The small molecule below binds the protein below.
Small molecule (SMILES): COC1CN(C(=O)c2ccc(C=O)cc2)C1

Sequence of chain 1.B:
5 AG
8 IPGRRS

Binding-site contacts:
Ligand atom C10 contacts residue LYS127 of chain 1.A at 2.4 Å.
Ligand atom C11 contacts residue ILE8 of chain 1.B at 3.7 Å (hydrophobic).
Ligand atom C08 contacts residue LYS127 of chain 1.A at 4.2 Å.
Ligand atom C07 contacts residue ILE8 of chain 1.B at 4.2 Å (hydrophobic).
Ligand atom C15 contacts residue PRO9 of chain 1.B at 3.8 Å (hydrophobic).
Ligand atom C08 contacts residue GLY176 of chain 1.A at 4.5 Å.
Ligand atom C08 contacts residue ILE173 of chain 1.A at 4.3 Å (hydrophobic).
Ligand atom C15 contacts residue ILE8 of chain 1.B at 4.1 Å (hydrophobic).
Ligand atom C13 contacts residue LYS127 of chain 1.A at 1.4 Å.
Ligand atom C06 contacts residue ILE224 of chain 1.A at 3.9 Å (hydrophobic).
Ligand atom C09 contacts residue ILE173 of chain 1.A at 4.0 Å (hydrophobic).
Ligand atom C07 contacts residue ILE224 of chain 1.A at 4.2 Å (hydrophobic).
Ligand atom C01 contacts residue ARG12 of chain 1.B at 3.7 Å.
Ligand atom C10 contacts residue GLY176 of chain 1.A at 4.5 Å.
Ligand atom C01 contacts residue GLY10 of chain 1.B at 3.6 Å.
Ligand atom C08 contacts residue PRO172 of chain 1.A at 3.3 Å (hydrophobic).
Ligand atom O02 contacts residue ARG12 of chain 1.B at 3.6 Å.
Ligand atom C09 contacts residue PRO172 of chain 1.A at 3.3 Å (hydrophobic).
Ligand atom C03 contacts residue PRO9 of chain 1.B at 3.9 Å (hydrophobic).
Ligand atom N05 contacts residue ILE224 of chain 1.A at 4.4 Å.
Ligand atom C12 contacts residue ILE8 of chain 1.B at 4.0 Å (hydrophobic).
Ligand atom C01 contacts residue PRO9 of chain 1.B at 3.9 Å (hydrophobic).
Ligand atom O14 contacts residue ILE224 of chain 1.A at 3.9 Å.
Ligand atom C09 contacts residue LYS127 of chain 1.A at 2.9 Å.
Ligand atom O02 contacts residue PRO9 of chain 1.B at 4.3 Å.
Ligand atom C08 contacts residue ILE8 of chain 1.B at 4.0 Å (hydrophobic).
Ligand atom C09 contacts residue ILE8 of chain 1.B at 4.0 Å (hydrophobic).
Ligand atom C10 contacts residue ILE8 of chain 1.B at 4.0 Å (hydrophobic).
Ligand atom C08 contacts residue ILE224 of chain 1.A at 3.7 Å (hydrophobic).
Ligand atom O14 contacts residue PRO172 of chain 1.A at 3.7 Å.
Ligand atom C09 contacts residue GLY176 of chain 1.A at 3.8 Å.
Ligand atom C13 contacts residue ILE8 of chain 1.B at 4.5 Å (hydrophobic).
Ligand atom C11 contacts residue LYS127 of chain 1.A at 3.6 Å.

Sequence of chain 1.A:
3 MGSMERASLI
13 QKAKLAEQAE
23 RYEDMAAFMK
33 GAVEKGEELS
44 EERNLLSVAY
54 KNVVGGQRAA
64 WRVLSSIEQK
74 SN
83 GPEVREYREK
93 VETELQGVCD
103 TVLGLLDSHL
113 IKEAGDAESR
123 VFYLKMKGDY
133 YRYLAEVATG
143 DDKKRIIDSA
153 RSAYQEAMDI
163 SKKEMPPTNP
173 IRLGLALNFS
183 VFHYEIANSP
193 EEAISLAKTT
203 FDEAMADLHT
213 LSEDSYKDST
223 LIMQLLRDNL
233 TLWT